Binding-site contacts:
Ligand atom O7 contacts residue ILE240 of chain 2.B at 4.0 Å.
Ligand atom C1 contacts residue SER239 of chain 2.B at 4.4 Å.
Ligand atom C7 contacts residue ASN242 of chain 2.B at 3.5 Å.
Ligand atom C2 contacts residue ASN242 of chain 2.B at 2.4 Å.
Ligand atom C5 contacts residue ASN242 of chain 2.B at 3.8 Å.
Ligand atom C3 contacts residue ASN242 of chain 2.B at 3.7 Å.
Ligand atom C1 contacts residue ASN242 of chain 2.B at 1.4 Å.
Ligand atom C8 contacts residue ASN242 of chain 2.B at 4.1 Å.
Ligand atom N2 contacts residue ILE240 of chain 2.B at 4.3 Å.
Ligand atom C4 contacts residue ASN242 of chain 2.B at 4.2 Å.
Ligand atom O5 contacts residue ASN242 of chain 2.B at 2.5 Å (h-bond).
Ligand atom O7 contacts residue ASN242 of chain 2.B at 4.2 Å.
Ligand atom N2 contacts residue ASN242 of chain 2.B at 2.6 Å (h-bond).

Sequence of chain 2.B:
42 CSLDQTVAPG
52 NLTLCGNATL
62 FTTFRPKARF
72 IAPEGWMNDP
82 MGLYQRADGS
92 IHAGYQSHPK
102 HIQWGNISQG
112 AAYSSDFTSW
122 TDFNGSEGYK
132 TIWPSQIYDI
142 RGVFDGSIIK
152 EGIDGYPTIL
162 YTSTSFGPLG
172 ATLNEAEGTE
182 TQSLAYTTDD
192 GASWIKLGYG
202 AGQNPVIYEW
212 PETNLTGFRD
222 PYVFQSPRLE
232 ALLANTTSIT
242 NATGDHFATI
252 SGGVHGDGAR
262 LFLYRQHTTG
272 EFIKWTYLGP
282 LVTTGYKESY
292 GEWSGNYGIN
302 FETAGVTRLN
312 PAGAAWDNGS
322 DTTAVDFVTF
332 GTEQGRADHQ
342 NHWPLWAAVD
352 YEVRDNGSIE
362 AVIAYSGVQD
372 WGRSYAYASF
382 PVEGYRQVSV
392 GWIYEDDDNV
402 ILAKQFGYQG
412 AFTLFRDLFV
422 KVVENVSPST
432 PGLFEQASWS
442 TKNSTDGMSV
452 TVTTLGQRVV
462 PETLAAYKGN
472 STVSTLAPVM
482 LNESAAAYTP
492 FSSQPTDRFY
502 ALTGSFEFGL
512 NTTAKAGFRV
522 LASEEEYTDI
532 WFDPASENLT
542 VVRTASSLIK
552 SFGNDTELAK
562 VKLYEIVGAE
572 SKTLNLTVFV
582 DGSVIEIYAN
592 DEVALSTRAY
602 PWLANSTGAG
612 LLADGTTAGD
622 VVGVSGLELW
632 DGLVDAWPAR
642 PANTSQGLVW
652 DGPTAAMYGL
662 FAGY

This protein binds this small molecule.
Small molecule (SMILES): CC(=O)N[C@@H]1[C@@H](O)[C@H](O)[C@@H](CO)O[C@H]1O